Sequence of chain 1.A:
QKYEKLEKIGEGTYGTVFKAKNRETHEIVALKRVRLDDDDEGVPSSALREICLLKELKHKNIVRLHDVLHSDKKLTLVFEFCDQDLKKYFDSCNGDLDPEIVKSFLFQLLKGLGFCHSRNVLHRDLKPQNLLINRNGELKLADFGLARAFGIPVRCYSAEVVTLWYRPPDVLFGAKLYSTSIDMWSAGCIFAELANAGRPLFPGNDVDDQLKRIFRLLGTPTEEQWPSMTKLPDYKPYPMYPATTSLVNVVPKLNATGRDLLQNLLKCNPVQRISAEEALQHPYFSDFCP

A small-molecule ligand and the protein it binds are described below.
Small molecule (SMILES): CN1CCC([C@@](C)(O)c2ccc3cnc(Nc4cc(N5CCOCC5)c(C#N)cc4F)cc3n2)CC1

Binding-site contacts:
Ligand atom C20 contacts residue ASP84 of chain 1.A at 3.4 Å.
Ligand atom C14 contacts residue CYS83 of chain 1.A at 3.6 Å (hydrophobic).
Ligand atom C17 contacts residue ASP84 of chain 1.A at 3.8 Å.
Ligand atom C23 contacts residue GLN85 of chain 1.A at 3.8 Å.
Ligand atom C24 contacts residue GLN85 of chain 1.A at 3.8 Å.
Ligand atom F contacts residue LEU133 of chain 1.A at 3.3 Å.
Ligand atom C16 contacts residue ILE10 of chain 1.A at 3.4 Å (hydrophobic).
Ligand atom C11 contacts residue LEU133 of chain 1.A at 3.5 Å (hydrophobic).
Ligand atom C23 contacts residue ILE10 of chain 1.A at 3.5 Å (hydrophobic).
Ligand atom C11 contacts residue VAL64 of chain 1.A at 3.6 Å (hydrophobic).
Ligand atom C2 contacts residue GLN130 of chain 1.A at 3.6 Å.
Ligand atom C15 contacts residue CYS83 of chain 1.A at 3.2 Å (hydrophobic).
Ligand atom C16 contacts residue CYS83 of chain 1.A at 3.3 Å (hydrophobic).
Ligand atom N2 contacts residue CYS83 of chain 1.A at 3.1 Å (h-bond).
Ligand atom C13 contacts residue LEU133 of chain 1.A at 3.2 Å (hydrophobic).
Ligand atom C8 contacts residue VAL18 of chain 1.A at 3.8 Å (hydrophobic).
Ligand atom C22 contacts residue ILE10 of chain 1.A at 3.6 Å (hydrophobic).
Ligand atom C11 contacts residue PHE80 of chain 1.A at 3.7 Å (hydrophobic).
Ligand atom C21 contacts residue ASP84 of chain 1.A at 3.1 Å.
Ligand atom C1 contacts residue ASN131 of chain 1.A at 3.1 Å.
Ligand atom N4 contacts residue ASP84 of chain 1.A at 3.7 Å.
Ligand atom C13 contacts residue CYS83 of chain 1.A at 3.8 Å (hydrophobic).
Ligand atom C12 contacts residue ALA31 of chain 1.A at 3.8 Å (hydrophobic).
Ligand atom N2 contacts residue LEU133 of chain 1.A at 3.8 Å.
Ligand atom C24 contacts residue ILE10 of chain 1.A at 3.4 Å (hydrophobic).
Ligand atom N1 contacts residue ASP144 of chain 1.A at 3.4 Å (salt-bridge).
Ligand atom C23 contacts residue ASP86 of chain 1.A at 3.8 Å.
Ligand atom C17 contacts residue ILE10 of chain 1.A at 3.5 Å (hydrophobic).
Ligand atom N1 contacts residue ASN131 of chain 1.A at 3.3 Å (h-bond).
Ligand atom C12 contacts residue LEU133 of chain 1.A at 3.3 Å (hydrophobic).
Ligand atom C15 contacts residue ILE10 of chain 1.A at 3.4 Å (hydrophobic).
Ligand atom C8 contacts residue LYS33 of chain 1.A at 3.7 Å.
Ligand atom C2 contacts residue ASN131 of chain 1.A at 3.5 Å.
Ligand atom C13 contacts residue ALA31 of chain 1.A at 3.7 Å (hydrophobic).
Ligand atom C13 contacts residue GLU81 of chain 1.A at 3.4 Å.
Ligand atom C1 contacts residue ASP144 of chain 1.A at 3.7 Å.
Ligand atom N5 contacts residue LYS89 of chain 1.A at 3.5 Å.
Ligand atom N3 contacts residue CYS83 of chain 1.A at 2.6 Å (h-bond).
Ligand atom C19 contacts residue GLU8 of chain 1.A at 3.4 Å.
Ligand atom C10 contacts residue PHE80 of chain 1.A at 3.7 Å (hydrophobic).